Sequence of chain 2.A:
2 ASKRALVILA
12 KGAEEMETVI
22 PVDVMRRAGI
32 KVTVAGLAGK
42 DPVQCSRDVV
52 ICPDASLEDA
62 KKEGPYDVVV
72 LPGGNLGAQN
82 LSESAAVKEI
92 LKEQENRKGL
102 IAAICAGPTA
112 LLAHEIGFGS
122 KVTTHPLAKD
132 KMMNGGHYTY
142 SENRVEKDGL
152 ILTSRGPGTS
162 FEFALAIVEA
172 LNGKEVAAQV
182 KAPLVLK

Binding-site contacts:
Ligand atom N7 contacts residue LYS148 of chain 2.A at 3.4 Å (salt-bridge).
Ligand atom C3 contacts residue LEU151 of chain 2.A at 4.0 Å (hydrophobic).
Ligand atom C9 contacts residue LYS148 of chain 2.A at 1.3 Å.
Ligand atom C6 contacts residue LEU101 of chain 2.A at 4.3 Å (hydrophobic).
Ligand atom C2 contacts residue GLY150 of chain 2.A at 3.5 Å.
Ligand atom C3 contacts residue LEU101 of chain 2.A at 3.6 Å (hydrophobic).
Ligand atom O11 contacts residue ALA171 of chain 2.A at 3.4 Å.
Ligand atom C2 contacts residue LEU151 of chain 2.A at 3.9 Å (hydrophobic).
Ligand atom C3 contacts residue GLY150 of chain 2.A at 4.3 Å.
Ligand atom C1 contacts residue GLY150 of chain 2.A at 4.3 Å.
Ligand atom N7 contacts residue ALA171 of chain 2.A at 3.8 Å.
Ligand atom C8 contacts residue ALA171 of chain 2.A at 3.7 Å (hydrophobic).
Ligand atom O11 contacts residue LYS148 of chain 2.A at 2.8 Å (salt-bridge).
Ligand atom C9 contacts residue GLY150 of chain 2.A at 4.5 Å.
Ligand atom C9 contacts residue ALA171 of chain 2.A at 4.5 Å (hydrophobic).
Ligand atom C6 contacts residue LYS148 of chain 2.A at 3.6 Å.
Ligand atom F15 contacts residue LYS99 of chain 2.A at 4.2 Å.
Ligand atom C3 contacts residue GLY100 of chain 2.A at 3.9 Å.
Ligand atom C8 contacts residue LYS148 of chain 2.A at 2.3 Å.
Ligand atom F13 contacts residue LEU172 of chain 2.A at 4.2 Å.
Ligand atom C2 contacts residue LEU101 of chain 2.A at 3.5 Å (hydrophobic).
Ligand atom C1 contacts residue LEU101 of chain 2.A at 3.7 Å (hydrophobic).
Ligand atom C9 contacts residue LEU101 of chain 2.A at 4.0 Å (hydrophobic).
Ligand atom C4 contacts residue LYS99 of chain 2.A at 3.5 Å.
Ligand atom C3 contacts residue LYS99 of chain 2.A at 3.8 Å.
Ligand atom C5 contacts residue LEU101 of chain 2.A at 4.4 Å (hydrophobic).
Ligand atom C4 contacts residue GLY100 of chain 2.A at 4.0 Å.
Ligand atom C4 contacts residue LEU101 of chain 2.A at 3.6 Å (hydrophobic).
Ligand atom C1 contacts residue LYS148 of chain 2.A at 2.6 Å.
Ligand atom C2 contacts residue LYS148 of chain 2.A at 3.3 Å.
Ligand atom F13 contacts residue ALA171 of chain 2.A at 3.7 Å.

The small molecule below binds the protein below.
Small molecule (SMILES): O=C1Nc2c(cccc2C(F)(F)F)C1=O